Sequence of chain 1.A:
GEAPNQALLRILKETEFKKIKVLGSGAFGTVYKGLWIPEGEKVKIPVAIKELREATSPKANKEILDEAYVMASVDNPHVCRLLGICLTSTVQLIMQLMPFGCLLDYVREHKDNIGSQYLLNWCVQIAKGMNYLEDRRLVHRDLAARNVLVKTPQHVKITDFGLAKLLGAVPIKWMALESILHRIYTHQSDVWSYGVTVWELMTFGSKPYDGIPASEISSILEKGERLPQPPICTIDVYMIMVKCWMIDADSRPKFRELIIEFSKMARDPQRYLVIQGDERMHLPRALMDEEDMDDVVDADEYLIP

This protein binds this small molecule.
Small molecule (SMILES): C=CC(=O)Nc1cccc(-n2c(=O)cc(C)c3cnc(Nc4ccc(N5CCN(C)CC5)cc4OC)nc32)c1

Binding-site contacts:
Ligand atom C6 contacts residue MET102 of chain 1.A at 3.4 Å (hydrophobic).
Ligand atom CAR contacts residue CYS106 of chain 1.A at 1.8 Å (hydrophobic).
Ligand atom NBS contacts residue LEU153 of chain 1.A at 3.9 Å.
Ligand atom N1 contacts residue MET102 of chain 1.A at 2.8 Å (h-bond).
Ligand atom C2 contacts residue LEU27 of chain 1.A at 3.9 Å (hydrophobic).
Ligand atom CAB contacts residue MET99 of chain 1.A at 3.7 Å (hydrophobic).
Ligand atom C6 contacts residue LEU153 of chain 1.A at 3.7 Å (hydrophobic).
Ligand atom OBC contacts residue MET102 of chain 1.A at 3.3 Å (h-bond).
Ligand atom C6 contacts residue GLN100 of chain 1.A at 3.5 Å.
Ligand atom NBB contacts residue LEU101 of chain 1.A at 3.6 Å.
Ligand atom NBB contacts residue LEU27 of chain 1.A at 3.9 Å.
Ligand atom NBB contacts residue MET102 of chain 1.A at 2.6 Å (h-bond).
Ligand atom CAA contacts residue PRO103 of chain 1.A at 3.1 Å (hydrophobic).
Ligand atom N3 contacts residue LEU153 of chain 1.A at 3.8 Å.
Ligand atom OBC contacts residue PRO103 of chain 1.A at 3.6 Å (h-bond).
Ligand atom CBL contacts residue LEU27 of chain 1.A at 3.8 Å (hydrophobic).
Ligand atom C4 contacts residue LEU153 of chain 1.A at 3.5 Å (hydrophobic).
Ligand atom CAK contacts residue LEU27 of chain 1.A at 3.9 Å (hydrophobic).
Ligand atom CBF contacts residue ALA52 of chain 1.A at 3.8 Å (hydrophobic).
Ligand atom C2 contacts residue MET102 of chain 1.A at 3.4 Å (hydrophobic).
Ligand atom CAK contacts residue VAL35 of chain 1.A at 3.8 Å (hydrophobic).
Ligand atom C5 contacts residue LEU153 of chain 1.A at 3.4 Å (hydrophobic).
Ligand atom CBL contacts residue MET102 of chain 1.A at 3.6 Å (hydrophobic).
Ligand atom CAI contacts residue LEU27 of chain 1.A at 3.9 Å (hydrophobic).
Ligand atom C5 contacts residue ALA52 of chain 1.A at 3.6 Å (hydrophobic).
Ligand atom CAM contacts residue GLY105 of chain 1.A at 3.7 Å.
Ligand atom CBK contacts residue LEU27 of chain 1.A at 3.8 Å (hydrophobic).
Ligand atom C2 contacts residue LEU101 of chain 1.A at 3.9 Å (hydrophobic).
Ligand atom CAB contacts residue ALA52 of chain 1.A at 3.8 Å (hydrophobic).
Ligand atom CBF contacts residue LEU153 of chain 1.A at 3.9 Å (hydrophobic).
Ligand atom C6 contacts residue ALA52 of chain 1.A at 3.4 Å (hydrophobic).
Ligand atom CAB contacts residue GLN100 of chain 1.A at 3.7 Å.
Ligand atom CAR contacts residue ARG150 of chain 1.A at 3.0 Å.
Ligand atom CBK contacts residue MET102 of chain 1.A at 3.4 Å (hydrophobic).
Ligand atom CAP contacts residue LEU27 of chain 1.A at 3.7 Å (hydrophobic).
Ligand atom CAS contacts residue CYS106 of chain 1.A at 2.8 Å (hydrophobic).
Ligand atom CBK contacts residue GLY105 of chain 1.A at 3.8 Å.
Ligand atom CBE contacts residue CYS106 of chain 1.A at 3.9 Å (hydrophobic).
Ligand atom N1 contacts residue LEU101 of chain 1.A at 3.5 Å.
Ligand atom OBC contacts residue LEU101 of chain 1.A at 3.6 Å.